Sequence of chain 1.B:
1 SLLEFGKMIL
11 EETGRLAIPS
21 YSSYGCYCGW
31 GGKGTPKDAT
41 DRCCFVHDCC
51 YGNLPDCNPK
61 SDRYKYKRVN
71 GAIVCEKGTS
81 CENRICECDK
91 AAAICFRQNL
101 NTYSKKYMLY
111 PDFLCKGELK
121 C

Binding-site contacts:
Ligand atom C8 contacts residue CYS44 of chain 1.B at 3.2 Å (hydrophobic).
Ligand atom C7 contacts residue PHE5 of chain 1.B at 4.4 Å (hydrophobic).
Ligand atom C5 contacts residue TYR21 of chain 1.B at 3.9 Å (hydrophobic).
Ligand atom C6 contacts residue TYR21 of chain 1.B at 4.2 Å (hydrophobic).
Ligand atom O1 contacts residue TYR27 of chain 1.B at 4.4 Å.
Ligand atom C3 contacts residue LEU2 of chain 1.B at 4.2 Å (hydrophobic).
Ligand atom C4 contacts residue PHE5 of chain 1.B at 4.3 Å (hydrophobic).
Ligand atom C7 contacts residue HIS47 of chain 1.B at 3.8 Å.
Ligand atom C6 contacts residue CYS44 of chain 1.B at 4.0 Å (hydrophobic).
Ligand atom O1 contacts residue HIS47 of chain 1.B at 3.3 Å (h-bond).
Ligand atom C6 contacts residue PHE5 of chain 1.B at 4.0 Å (hydrophobic).
Ligand atom C3 contacts residue ALA17 of chain 1.B at 3.4 Å (hydrophobic).
Ligand atom C8 contacts residue TYR27 of chain 1.B at 4.4 Å (hydrophobic).
Ligand atom C4 contacts residue TYR21 of chain 1.B at 3.4 Å (hydrophobic).
Ligand atom C1 contacts residue TRP30 of chain 1.B at 4.0 Å (hydrophobic).
Ligand atom C8 contacts residue HIS47 of chain 1.B at 3.3 Å.
Ligand atom C6 contacts residue PHE96 of chain 1.B at 4.2 Å (hydrophobic).
Ligand atom O1 contacts residue CYS44 of chain 1.B at 3.2 Å (h-bond).
Ligand atom O1 contacts residue ASP48 of chain 1.B at 3.2 Å (salt-bridge).
Ligand atom C7 contacts residue CYS44 of chain 1.B at 4.5 Å (hydrophobic).
Ligand atom C8 contacts residue ASP48 of chain 1.B at 4.3 Å.
Ligand atom C3 contacts residue ILE18 of chain 1.B at 4.3 Å (hydrophobic).
Ligand atom C2 contacts residue TRP30 of chain 1.B at 4.2 Å (hydrophobic).
Ligand atom C5 contacts residue PHE5 of chain 1.B at 4.0 Å (hydrophobic).
Ligand atom C1 contacts residue LEU2 of chain 1.B at 3.6 Å (hydrophobic).
Ligand atom C2 contacts residue TYR21 of chain 1.B at 4.1 Å (hydrophobic).

The protein below binds the small molecule below.
Small molecule (SMILES): CC(C)CCCCCO